This protein binds this small molecule.
Small molecule (SMILES): CC(=O)N[C@@H]1[C@@H](O)[C@H](O)[C@@H](CO)O[C@H]1O

Sequence of chain 1.C:
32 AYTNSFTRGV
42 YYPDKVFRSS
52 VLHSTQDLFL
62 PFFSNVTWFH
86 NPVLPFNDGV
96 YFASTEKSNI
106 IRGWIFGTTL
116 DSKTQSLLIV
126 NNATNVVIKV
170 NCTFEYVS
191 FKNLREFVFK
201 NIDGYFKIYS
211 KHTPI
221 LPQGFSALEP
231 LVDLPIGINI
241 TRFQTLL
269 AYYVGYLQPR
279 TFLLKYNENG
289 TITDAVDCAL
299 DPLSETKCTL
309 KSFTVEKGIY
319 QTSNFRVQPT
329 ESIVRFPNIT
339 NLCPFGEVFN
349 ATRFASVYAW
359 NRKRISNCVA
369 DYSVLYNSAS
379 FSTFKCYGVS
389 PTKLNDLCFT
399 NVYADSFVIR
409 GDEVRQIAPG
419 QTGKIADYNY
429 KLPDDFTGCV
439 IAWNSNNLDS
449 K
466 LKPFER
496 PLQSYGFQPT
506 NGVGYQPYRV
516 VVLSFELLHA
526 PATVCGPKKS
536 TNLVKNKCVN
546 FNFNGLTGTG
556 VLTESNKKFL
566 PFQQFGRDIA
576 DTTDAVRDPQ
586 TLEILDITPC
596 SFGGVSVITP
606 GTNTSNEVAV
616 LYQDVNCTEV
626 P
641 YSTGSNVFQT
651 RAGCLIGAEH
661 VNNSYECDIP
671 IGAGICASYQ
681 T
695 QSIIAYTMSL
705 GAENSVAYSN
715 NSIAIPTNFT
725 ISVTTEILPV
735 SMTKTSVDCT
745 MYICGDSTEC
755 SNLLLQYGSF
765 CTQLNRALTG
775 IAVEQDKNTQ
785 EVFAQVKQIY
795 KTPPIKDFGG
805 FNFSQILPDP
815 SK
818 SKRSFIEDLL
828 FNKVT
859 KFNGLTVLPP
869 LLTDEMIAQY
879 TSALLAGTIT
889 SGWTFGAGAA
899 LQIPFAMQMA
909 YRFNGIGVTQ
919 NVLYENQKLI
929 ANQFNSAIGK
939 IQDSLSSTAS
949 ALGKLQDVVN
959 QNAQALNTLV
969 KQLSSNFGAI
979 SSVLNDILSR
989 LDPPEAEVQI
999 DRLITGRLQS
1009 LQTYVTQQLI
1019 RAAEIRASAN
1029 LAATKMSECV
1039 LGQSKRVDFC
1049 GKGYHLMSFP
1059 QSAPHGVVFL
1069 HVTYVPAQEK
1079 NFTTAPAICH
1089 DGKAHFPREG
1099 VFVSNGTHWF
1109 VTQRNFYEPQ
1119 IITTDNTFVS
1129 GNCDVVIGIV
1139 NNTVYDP

Binding-site contacts:
Ligand atom N2 contacts residue ASN608 of chain 1.C at 2.9 Å (h-bond).
Ligand atom O7 contacts residue ASN608 of chain 1.C at 3.2 Å (h-bond).
Ligand atom C8 contacts residue THR609 of chain 1.C at 4.3 Å.
Ligand atom C3 contacts residue ASN608 of chain 1.C at 3.8 Å.
Ligand atom C2 contacts residue ASN608 of chain 1.C at 2.5 Å.
Ligand atom O5 contacts residue ASN608 of chain 1.C at 2.4 Å (h-bond).
Ligand atom C1 contacts residue ASN608 of chain 1.C at 1.4 Å.
Ligand atom C8 contacts residue ASN608 of chain 1.C at 3.6 Å.
Ligand atom C5 contacts residue ASN608 of chain 1.C at 3.7 Å.
Ligand atom C4 contacts residue ASN608 of chain 1.C at 4.2 Å.
Ligand atom C7 contacts residue ASN608 of chain 1.C at 3.1 Å.